Binding-site contacts:
Ligand atom O1G contacts residue GLU151 of chain 1.I at 3.2 Å (salt-bridge).
Ligand atom O2G contacts residue SER171 of chain 1.I at 2.5 Å (h-bond).
Ligand atom N3 contacts residue TYR255 of chain 1.I at 3.4 Å.
Ligand atom C5 contacts residue TYR255 of chain 1.I at 3.3 Å (hydrophobic).
Ligand atom O3' contacts residue PHE12 of chain 1.I at 3.7 Å.
Ligand atom N7 contacts residue PHE12 of chain 1.I at 3.3 Å.
Ligand atom O4' contacts residue TYR255 of chain 1.I at 3.4 Å.
Ligand atom C3' contacts residue PHE12 of chain 1.I at 3.7 Å (hydrophobic).
Ligand atom N1 contacts residue TYR255 of chain 1.I at 3.2 Å (h-bond).
Ligand atom O2A contacts residue PHE12 of chain 1.I at 3.3 Å.
Ligand atom C4 contacts residue TYR255 of chain 1.I at 3.5 Å (hydrophobic).
Ligand atom N7 contacts residue SER13 of chain 1.I at 2.7 Å (h-bond).
Ligand atom C4' contacts residue GLY226 of chain 1.I at 3.4 Å.
Ligand atom PG contacts residue SER171 of chain 1.I at 3.8 Å.
Ligand atom C5' contacts residue SER171 of chain 1.I at 3.7 Å.
Ligand atom O1G contacts residue ASN11 of chain 1.I at 3.0 Å (h-bond).
Ligand atom C1' contacts residue TYR255 of chain 1.I at 3.6 Å (hydrophobic).
Ligand atom O1G contacts residue GLY10 of chain 1.I at 3.5 Å.
Ligand atom N9 contacts residue TYR255 of chain 1.I at 3.5 Å.
Ligand atom N3B contacts residue GLY10 of chain 1.I at 3.5 Å.
Ligand atom C8 contacts residue TYR255 of chain 1.I at 3.4 Å (hydrophobic).
Ligand atom O2G contacts residue GLY170 of chain 1.I at 3.0 Å.
Ligand atom N7 contacts residue TYR255 of chain 1.I at 3.4 Å.
Ligand atom C6 contacts residue TYR255 of chain 1.I at 3.4 Å (hydrophobic).
Ligand atom O1B contacts residue LYS15 of chain 1.I at 2.7 Å (salt-bridge).
Ligand atom PG contacts residue GLU151 of chain 1.I at 3.7 Å.
Ligand atom C8 contacts residue PHE12 of chain 1.I at 3.2 Å (hydrophobic).
Ligand atom N3B contacts residue ASN11 of chain 1.I at 3.7 Å.
Ligand atom O2B contacts residue ASN258 of chain 1.I at 3.0 Å (h-bond).
Ligand atom C5 contacts residue PHE12 of chain 1.I at 3.7 Å (hydrophobic).
Ligand atom C2 contacts residue TYR255 of chain 1.I at 3.5 Å (hydrophobic).
Ligand atom O3G contacts residue GLU151 of chain 1.I at 3.0 Å (salt-bridge).
Ligand atom O1B contacts residue ASP8 of chain 1.I at 3.7 Å.
Ligand atom O2A contacts residue GLY170 of chain 1.I at 3.6 Å.
Ligand atom O2A contacts residue SER171 of chain 1.I at 2.6 Å (h-bond).
Ligand atom O1A contacts residue PHE12 of chain 1.I at 3.5 Å.
Ligand atom C8 contacts residue SER13 of chain 1.I at 3.4 Å.
Ligand atom PA contacts residue SER171 of chain 1.I at 3.7 Å.
Ligand atom O5' contacts residue GLY226 of chain 1.I at 3.4 Å.
Ligand atom O4' contacts residue GLY226 of chain 1.I at 3.4 Å.

A protein and the small-molecule ligand that binds it are described below.
Small molecule (SMILES): Nc1ncnc2c1ncn2[C@@H]1O[C@H](CO[P](=O)(O)O[P](=O)(O)NP(=O)(O)O)[C@@H](O)[C@H]1O

Sequence of chain 1.I:
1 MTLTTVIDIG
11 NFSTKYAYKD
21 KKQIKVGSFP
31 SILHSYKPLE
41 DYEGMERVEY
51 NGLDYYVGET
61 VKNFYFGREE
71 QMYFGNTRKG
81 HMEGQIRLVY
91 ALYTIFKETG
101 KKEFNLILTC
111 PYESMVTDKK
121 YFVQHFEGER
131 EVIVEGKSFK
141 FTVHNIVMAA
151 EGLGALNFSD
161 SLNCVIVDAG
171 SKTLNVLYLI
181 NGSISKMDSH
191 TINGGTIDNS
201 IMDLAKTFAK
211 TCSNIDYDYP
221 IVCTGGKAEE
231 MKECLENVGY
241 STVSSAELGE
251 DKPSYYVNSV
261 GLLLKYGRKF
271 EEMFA